Binding-site contacts:
Ligand atom C3 contacts residue GLY280 of chain 1.A at 4.5 Å.
Ligand atom N2 contacts residue GLY280 of chain 1.A at 3.8 Å.
Ligand atom N2 contacts residue ASN2 of chain 1.A at 2.9 Å (h-bond).
Ligand atom C7 contacts residue GLY280 of chain 1.A at 3.5 Å.
Ligand atom C7 contacts residue SER281 of chain 1.A at 4.5 Å.
Ligand atom C2 contacts residue ASN2 of chain 1.A at 2.5 Å.
Ligand atom C8 contacts residue MET1 of chain 1.A at 3.5 Å (hydrophobic).
Ligand atom O5 contacts residue ASN2 of chain 1.A at 2.4 Å (h-bond).
Ligand atom C7 contacts residue MET1 of chain 1.A at 3.6 Å (hydrophobic).
Ligand atom C7 contacts residue ASN2 of chain 1.A at 3.5 Å.
Ligand atom O5 contacts residue ASP282 of chain 1.A at 3.6 Å (salt-bridge).
Ligand atom O5 contacts residue GLY280 of chain 1.A at 4.0 Å.
Ligand atom C6 contacts residue ASP282 of chain 1.A at 4.0 Å.
Ligand atom O6 contacts residue SER281 of chain 1.A at 3.5 Å (h-bond).
Ligand atom C1 contacts residue ASN2 of chain 1.A at 1.4 Å.
Ligand atom C1 contacts residue GLY280 of chain 1.A at 3.6 Å.
Ligand atom C2 contacts residue GLY280 of chain 1.A at 3.3 Å.
Ligand atom O7 contacts residue GLY280 of chain 1.A at 2.8 Å (h-bond).
Ligand atom O6 contacts residue ASP282 of chain 1.A at 2.9 Å (salt-bridge).
Ligand atom C8 contacts residue SER281 of chain 1.A at 4.0 Å.
Ligand atom O5 contacts residue SER281 of chain 1.A at 4.0 Å.
Ligand atom O7 contacts residue ASN2 of chain 1.A at 3.3 Å (h-bond).
Ligand atom C3 contacts residue ASN2 of chain 1.A at 3.8 Å.
Ligand atom C5 contacts residue ASP282 of chain 1.A at 4.4 Å.
Ligand atom O7 contacts residue MET1 of chain 1.A at 3.2 Å.
Ligand atom C5 contacts residue ASN2 of chain 1.A at 3.6 Å.
Ligand atom C4 contacts residue ASN2 of chain 1.A at 4.2 Å.

Sequence of chain 1.A:
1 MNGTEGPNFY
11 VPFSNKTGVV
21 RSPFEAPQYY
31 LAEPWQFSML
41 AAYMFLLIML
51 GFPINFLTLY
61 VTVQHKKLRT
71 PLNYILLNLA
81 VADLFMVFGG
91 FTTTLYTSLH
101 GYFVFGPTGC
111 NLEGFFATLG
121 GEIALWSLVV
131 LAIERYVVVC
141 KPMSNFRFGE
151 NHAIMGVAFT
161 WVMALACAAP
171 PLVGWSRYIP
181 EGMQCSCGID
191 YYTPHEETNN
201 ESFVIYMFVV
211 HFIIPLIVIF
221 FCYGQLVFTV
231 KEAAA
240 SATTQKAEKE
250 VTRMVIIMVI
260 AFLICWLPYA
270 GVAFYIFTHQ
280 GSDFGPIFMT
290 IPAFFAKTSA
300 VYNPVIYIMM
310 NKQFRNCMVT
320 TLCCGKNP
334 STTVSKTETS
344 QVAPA

The protein below binds the small molecule below.
Small molecule (SMILES): CC(=O)N[C@H]1[C@H](O[C@H]2[C@H](O)[C@@H](NC(C)=O)CO[C@@H]2CO)O[C@H](CO)[C@@H](O)[C@@H]1O